This small molecule binds to this protein.
Small molecule (SMILES): CC(=O)N[C@H]1[C@H](O[C@H]2[C@H](O)[C@@H](NC(C)=O)CO[C@@H]2CO)O[C@H](CO)[C@@H](O[C@@H]2O[C@H](CO[C@H]3O[C@H](CO[C@H]4O[C@H](CO)[C@@H](O)[C@H](O)[C@@H]4O)[C@@H](O)[C@H](O)[C@@H]3O)[C@@H](O)[C@H](O)[C@H]2NC(C)=O)[C@@H]1O

Sequence of chain 1.E:
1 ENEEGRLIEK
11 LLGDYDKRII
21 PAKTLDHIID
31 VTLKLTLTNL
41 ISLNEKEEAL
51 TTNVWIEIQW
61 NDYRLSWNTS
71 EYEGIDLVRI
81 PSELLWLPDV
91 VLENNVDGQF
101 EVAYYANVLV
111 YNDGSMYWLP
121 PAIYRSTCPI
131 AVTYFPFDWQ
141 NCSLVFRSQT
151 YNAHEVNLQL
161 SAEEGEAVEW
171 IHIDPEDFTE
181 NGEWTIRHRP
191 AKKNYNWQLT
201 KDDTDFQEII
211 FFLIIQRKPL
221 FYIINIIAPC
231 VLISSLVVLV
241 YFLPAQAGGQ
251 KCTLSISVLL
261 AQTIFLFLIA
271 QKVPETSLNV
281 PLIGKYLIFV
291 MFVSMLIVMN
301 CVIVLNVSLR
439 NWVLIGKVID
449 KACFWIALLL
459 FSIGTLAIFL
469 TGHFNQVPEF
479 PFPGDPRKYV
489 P

Binding-site contacts:
Ligand atom O3 contacts residue PRO479 of chain 1.E at 3.5 Å (h-bond).
Ligand atom O3 contacts residue PRO481 of chain 1.E at 3.3 Å.
Ligand atom O6 contacts residue TRP197 of chain 1.E at 3.7 Å.
Ligand atom C2 contacts residue ASN141 of chain 1.E at 2.4 Å.
Ligand atom O4 contacts residue PHE480 of chain 1.E at 3.7 Å.
Ligand atom O6 contacts residue PHE480 of chain 1.E at 3.8 Å.
Ligand atom C3 contacts residue ASN141 of chain 1.E at 3.8 Å.
Ligand atom O2 contacts residue TYR195 of chain 1.E at 4.1 Å.
Ligand atom O7 contacts residue LYS192 of chain 1.E at 3.8 Å.
Ligand atom C8 contacts residue TRP139 of chain 1.E at 3.7 Å (hydrophobic).
Ligand atom C1 contacts residue ASN141 of chain 1.E at 1.4 Å.
Ligand atom C3 contacts residue PHE480 of chain 1.E at 3.5 Å (hydrophobic).
Ligand atom O7 contacts residue PHE212 of chain 1.E at 4.1 Å.
Ligand atom O7 contacts residue PRO479 of chain 1.E at 3.3 Å (h-bond).
Ligand atom O3 contacts residue TRP197 of chain 1.E at 3.4 Å.
Ligand atom C3 contacts residue TRP197 of chain 1.E at 3.8 Å (hydrophobic).
Ligand atom O7 contacts residue GLY482 of chain 1.E at 4.1 Å.
Ligand atom C3 contacts residue PRO479 of chain 1.E at 3.9 Å (hydrophobic).
Ligand atom O3 contacts residue PHE480 of chain 1.E at 3.4 Å.
Ligand atom O7 contacts residue TRP139 of chain 1.E at 3.8 Å.
Ligand atom C7 contacts residue ASN141 of chain 1.E at 3.5 Å.
Ligand atom O5 contacts residue PHE480 of chain 1.E at 4.0 Å.
Ligand atom C8 contacts residue GLY482 of chain 1.E at 3.6 Å.
Ligand atom N2 contacts residue PRO479 of chain 1.E at 3.1 Å (h-bond).
Ligand atom N2 contacts residue ASN141 of chain 1.E at 2.9 Å (h-bond).
Ligand atom C2 contacts residue TRP197 of chain 1.E at 3.8 Å (hydrophobic).
Ligand atom O7 contacts residue ASN194 of chain 1.E at 3.0 Å (h-bond).
Ligand atom O5 contacts residue ASN141 of chain 1.E at 2.3 Å (h-bond).
Ligand atom C2 contacts residue PRO479 of chain 1.E at 4.1 Å (hydrophobic).
Ligand atom O2 contacts residue TRP197 of chain 1.E at 3.0 Å.
Ligand atom C7 contacts residue TRP139 of chain 1.E at 3.9 Å (hydrophobic).
Ligand atom C7 contacts residue PRO479 of chain 1.E at 3.5 Å (hydrophobic).
Ligand atom C8 contacts residue ASN141 of chain 1.E at 3.8 Å.
Ligand atom C6 contacts residue PHE212 of chain 1.E at 3.9 Å (hydrophobic).
Ligand atom C7 contacts residue ASN194 of chain 1.E at 3.5 Å.
Ligand atom C6 contacts residue PRO481 of chain 1.E at 3.8 Å (hydrophobic).
Ligand atom C5 contacts residue ASN141 of chain 1.E at 3.6 Å.
Ligand atom C8 contacts residue ASN194 of chain 1.E at 3.3 Å.
Ligand atom O5 contacts residue TRP197 of chain 1.E at 3.7 Å.
Ligand atom C5 contacts residue PHE212 of chain 1.E at 3.7 Å (hydrophobic).